A small-molecule ligand and the protein it binds are described below.
Small molecule (SMILES): CC(=O)N[C@@H]1[C@@H](O)[C@H](O)[C@@H](CO)O[C@H]1O

Binding-site contacts:
Ligand atom C2 contacts residue ASN362 of chain 1.B at 2.4 Å.
Ligand atom C4 contacts residue ASN362 of chain 1.B at 4.2 Å.
Ligand atom C7 contacts residue ASN362 of chain 1.B at 3.5 Å.
Ligand atom C1 contacts residue ASN362 of chain 1.B at 1.4 Å.
Ligand atom C7 contacts residue GLN611 of chain 1.B at 4.2 Å.
Ligand atom N2 contacts residue ASN362 of chain 1.B at 2.9 Å (h-bond).
Ligand atom C3 contacts residue ASN362 of chain 1.B at 3.8 Å.
Ligand atom O7 contacts residue PRO610 of chain 1.B at 4.2 Å.
Ligand atom C7 contacts residue PRO610 of chain 1.B at 4.1 Å (hydrophobic).
Ligand atom C8 contacts residue PRO610 of chain 1.B at 3.1 Å (hydrophobic).
Ligand atom O5 contacts residue ASN362 of chain 1.B at 2.4 Å (h-bond).
Ligand atom C8 contacts residue PRO361 of chain 1.B at 4.1 Å (hydrophobic).
Ligand atom C5 contacts residue ASN362 of chain 1.B at 3.7 Å.
Ligand atom O7 contacts residue GLN611 of chain 1.B at 3.5 Å.
Ligand atom O7 contacts residue ASN362 of chain 1.B at 3.7 Å.
Ligand atom C8 contacts residue GLN611 of chain 1.B at 4.1 Å.

Sequence of chain 1.B:
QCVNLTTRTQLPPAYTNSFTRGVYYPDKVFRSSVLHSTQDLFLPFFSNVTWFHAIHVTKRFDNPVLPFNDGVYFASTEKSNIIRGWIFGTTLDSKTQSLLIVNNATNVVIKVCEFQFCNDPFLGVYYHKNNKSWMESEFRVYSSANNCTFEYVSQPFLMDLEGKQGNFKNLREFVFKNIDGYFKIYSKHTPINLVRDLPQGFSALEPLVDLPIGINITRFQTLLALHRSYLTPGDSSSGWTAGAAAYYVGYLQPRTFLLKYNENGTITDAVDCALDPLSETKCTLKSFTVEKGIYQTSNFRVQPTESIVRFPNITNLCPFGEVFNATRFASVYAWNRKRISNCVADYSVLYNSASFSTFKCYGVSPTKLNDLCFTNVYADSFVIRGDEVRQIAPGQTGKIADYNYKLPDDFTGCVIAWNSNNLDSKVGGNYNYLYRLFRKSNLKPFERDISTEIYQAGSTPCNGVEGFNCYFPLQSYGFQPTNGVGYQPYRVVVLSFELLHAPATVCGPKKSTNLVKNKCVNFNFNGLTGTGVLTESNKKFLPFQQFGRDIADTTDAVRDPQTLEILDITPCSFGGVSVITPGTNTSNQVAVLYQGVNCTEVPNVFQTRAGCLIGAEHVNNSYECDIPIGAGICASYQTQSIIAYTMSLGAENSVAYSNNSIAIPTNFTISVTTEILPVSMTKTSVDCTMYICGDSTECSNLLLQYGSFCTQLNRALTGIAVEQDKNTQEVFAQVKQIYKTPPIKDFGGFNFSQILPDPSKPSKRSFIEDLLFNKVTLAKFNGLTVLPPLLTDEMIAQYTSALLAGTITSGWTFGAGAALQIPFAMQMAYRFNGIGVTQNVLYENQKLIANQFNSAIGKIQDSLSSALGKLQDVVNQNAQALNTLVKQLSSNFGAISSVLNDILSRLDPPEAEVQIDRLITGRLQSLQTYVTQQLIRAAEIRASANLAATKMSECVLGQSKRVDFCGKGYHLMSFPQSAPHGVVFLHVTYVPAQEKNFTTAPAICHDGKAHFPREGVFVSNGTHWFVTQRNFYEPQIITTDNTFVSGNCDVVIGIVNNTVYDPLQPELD